Sequence of chain 7.A:
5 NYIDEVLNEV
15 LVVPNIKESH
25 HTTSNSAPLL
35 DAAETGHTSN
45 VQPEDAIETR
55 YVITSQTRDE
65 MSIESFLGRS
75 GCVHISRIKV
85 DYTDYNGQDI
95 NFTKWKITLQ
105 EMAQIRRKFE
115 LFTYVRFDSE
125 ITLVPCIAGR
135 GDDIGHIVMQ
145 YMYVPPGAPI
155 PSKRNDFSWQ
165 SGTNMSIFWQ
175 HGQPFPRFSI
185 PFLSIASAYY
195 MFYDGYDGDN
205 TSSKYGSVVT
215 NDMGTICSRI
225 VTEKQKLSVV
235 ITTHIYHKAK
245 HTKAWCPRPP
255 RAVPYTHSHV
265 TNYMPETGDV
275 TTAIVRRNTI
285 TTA

Binding-site contacts:
Ligand atom N2 contacts residue ASN215 of chain 7.A at 3.7 Å.
Ligand atom C3 contacts residue LEU103 of chain 7.A at 4.1 Å (hydrophobic).
Ligand atom N3A contacts residue PHE182 of chain 7.A at 4.0 Å.
Ligand atom C2B contacts residue ILE125 of chain 7.A at 3.1 Å (hydrophobic).
Ligand atom C4A contacts residue TYR145 of chain 7.A at 3.3 Å (hydrophobic).
Ligand atom N2 contacts residue THR102 of chain 7.A at 4.2 Å.
Ligand atom C4C contacts residue MET217 of chain 7.A at 4.2 Å (hydrophobic).
Ligand atom C4B contacts residue ILE220 of chain 7.A at 4.0 Å (hydrophobic).
Ligand atom C1B contacts residue ILE125 of chain 7.A at 3.1 Å (hydrophobic).
Ligand atom C4B contacts residue ILE125 of chain 7.A at 3.9 Å (hydrophobic).
Ligand atom C2A contacts residue ILE220 of chain 7.A at 3.8 Å (hydrophobic).
Ligand atom O1A contacts residue TYR147 of chain 7.A at 4.0 Å.
Ligand atom C4 contacts residue LEU103 of chain 7.A at 3.4 Å (hydrophobic).
Ligand atom C1C contacts residue LEU103 of chain 7.A at 4.1 Å (hydrophobic).
Ligand atom C5B contacts residue ILE125 of chain 7.A at 3.9 Å (hydrophobic).
Ligand atom O1B contacts residue ILE125 of chain 7.A at 3.5 Å.
Ligand atom CL2 contacts residue LEU187 of chain 7.A at 3.9 Å.
Ligand atom C3B contacts residue ILE220 of chain 7.A at 4.2 Å (hydrophobic).
Ligand atom C5A contacts residue TYR147 of chain 7.A at 4.1 Å (hydrophobic).
Ligand atom C31 contacts residue GLN104 of chain 7.A at 3.6 Å.
Ligand atom C5B contacts residue TYR147 of chain 7.A at 3.9 Å (hydrophobic).
Ligand atom O1 contacts residue MET217 of chain 7.A at 4.2 Å.
Ligand atom CL2 contacts residue TYR147 of chain 7.A at 3.4 Å.
Ligand atom C3B contacts residue ILE125 of chain 7.A at 3.5 Å (hydrophobic).
Ligand atom C4A contacts residue LEU127 of chain 7.A at 4.0 Å (hydrophobic).
Ligand atom CL1 contacts residue ILE239 of chain 7.A at 3.8 Å.
Ligand atom C2C contacts residue MET217 of chain 7.A at 3.7 Å (hydrophobic).
Ligand atom C5A contacts residue MET146 of chain 7.A at 3.7 Å (hydrophobic).
Ligand atom N3A contacts residue LEU127 of chain 7.A at 4.1 Å.
Ligand atom C6B contacts residue ILE184 of chain 7.A at 4.1 Å (hydrophobic).
Ligand atom CL1 contacts residue ILE125 of chain 7.A at 3.5 Å.
Ligand atom C5A contacts residue TYR145 of chain 7.A at 3.8 Å (hydrophobic).
Ligand atom C2A contacts residue PHE182 of chain 7.A at 4.2 Å (hydrophobic).
Ligand atom C5A contacts residue ILE220 of chain 7.A at 3.9 Å (hydrophobic).
Ligand atom CL2 contacts residue ILE184 of chain 7.A at 3.9 Å.
Ligand atom O1A contacts residue ILE220 of chain 7.A at 3.6 Å.
Ligand atom C4A contacts residue ILE220 of chain 7.A at 4.1 Å (hydrophobic).
Ligand atom C5 contacts residue LEU103 of chain 7.A at 3.8 Å (hydrophobic).
Ligand atom C6B contacts residue ILE125 of chain 7.A at 3.6 Å (hydrophobic).
Ligand atom C31 contacts residue MET195 of chain 7.A at 3.5 Å (hydrophobic).

A small-molecule ligand and the protein it binds are described below.
Small molecule (SMILES): Cc1cc(CCCCCOc2c(Cl)cc(C3=NCCO3)cc2Cl)on1